A protein and the small-molecule ligand that binds it are described below.
Small molecule (SMILES): OC1C(O)C(O)C(O)C(O)C1O

Sequence of chain 2.B:
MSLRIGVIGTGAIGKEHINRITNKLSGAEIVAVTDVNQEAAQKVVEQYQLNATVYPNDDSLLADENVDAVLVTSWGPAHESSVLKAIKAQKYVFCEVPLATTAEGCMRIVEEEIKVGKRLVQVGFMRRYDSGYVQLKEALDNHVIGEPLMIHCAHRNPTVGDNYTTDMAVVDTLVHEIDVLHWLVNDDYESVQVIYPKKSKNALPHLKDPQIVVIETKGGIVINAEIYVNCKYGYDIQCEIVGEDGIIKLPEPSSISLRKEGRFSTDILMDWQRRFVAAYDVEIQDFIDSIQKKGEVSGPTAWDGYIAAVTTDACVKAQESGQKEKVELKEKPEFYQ

Binding-site contacts:
Ligand atom O4 contacts residue TYR235 of chain 2.B at 4.1 Å.
Ligand atom C3 contacts residue HIS155 of chain 2.B at 3.8 Å.
Ligand atom O2 contacts residue ASP172 of chain 2.B at 3.2 Å (salt-bridge).
Ligand atom O3 contacts residue THR173 of chain 2.B at 2.5 Å (h-bond).
Ligand atom C4 contacts residue THR173 of chain 2.B at 4.1 Å.
Ligand atom O2 contacts residue HIS176 of chain 2.B at 3.8 Å.
Ligand atom C3 contacts residue THR173 of chain 2.B at 3.8 Å.
Ligand atom C5 contacts residue TRP272 of chain 2.B at 4.4 Å (hydrophobic).
Ligand atom O3 contacts residue HIS155 of chain 2.B at 3.5 Å (h-bond).
Ligand atom C2 contacts residue ASP172 of chain 2.B at 4.3 Å.
Ligand atom O4 contacts residue ASN157 of chain 2.B at 3.0 Å (h-bond).
Ligand atom O2 contacts residue THR173 of chain 2.B at 4.2 Å.
Ligand atom O5 contacts residue VAL160 of chain 2.B at 4.1 Å.
Ligand atom O5 contacts residue ASN157 of chain 2.B at 4.4 Å.
Ligand atom O1 contacts residue ASP172 of chain 2.B at 3.9 Å.
Ligand atom O3 contacts residue ASP172 of chain 2.B at 4.1 Å.
Ligand atom C4 contacts residue ASN157 of chain 2.B at 4.3 Å.
Ligand atom O4 contacts residue TRP272 of chain 2.B at 4.3 Å.
Ligand atom C6 contacts residue TYR164 of chain 2.B at 4.5 Å (hydrophobic).